Binding-site contacts:
Ligand atom C3 contacts residue ASN1424 of chain 1.D at 3.8 Å.
Ligand atom C4 contacts residue ASN1424 of chain 1.D at 4.2 Å.
Ligand atom O6 contacts residue ARG1373 of chain 1.D at 4.2 Å.
Ligand atom C2 contacts residue ASN1424 of chain 1.D at 2.5 Å.
Ligand atom C1 contacts residue ASN1424 of chain 1.D at 1.4 Å.
Ligand atom O5 contacts residue ASN1424 of chain 1.D at 2.4 Å (h-bond).
Ligand atom C1 contacts residue VAL1422 of chain 1.D at 4.1 Å (hydrophobic).
Ligand atom C8 contacts residue ASN1424 of chain 1.D at 3.6 Å.
Ligand atom C8 contacts residue VAL1422 of chain 1.D at 3.5 Å (hydrophobic).
Ligand atom N2 contacts residue ASN1424 of chain 1.D at 2.9 Å (h-bond).
Ligand atom C5 contacts residue ASN1424 of chain 1.D at 3.7 Å.
Ligand atom O7 contacts residue VAL1422 of chain 1.D at 3.1 Å (h-bond).
Ligand atom C5 contacts residue VAL1422 of chain 1.D at 4.2 Å (hydrophobic).
Ligand atom C7 contacts residue VAL1422 of chain 1.D at 3.7 Å (hydrophobic).
Ligand atom C7 contacts residue ASN1424 of chain 1.D at 3.3 Å.
Ligand atom O5 contacts residue THR1370 of chain 1.D at 4.5 Å.
Ligand atom O7 contacts residue ASN1424 of chain 1.D at 4.0 Å.
Ligand atom C8 contacts residue SER1423 of chain 1.D at 4.2 Å.

Sequence of chain 1.D:
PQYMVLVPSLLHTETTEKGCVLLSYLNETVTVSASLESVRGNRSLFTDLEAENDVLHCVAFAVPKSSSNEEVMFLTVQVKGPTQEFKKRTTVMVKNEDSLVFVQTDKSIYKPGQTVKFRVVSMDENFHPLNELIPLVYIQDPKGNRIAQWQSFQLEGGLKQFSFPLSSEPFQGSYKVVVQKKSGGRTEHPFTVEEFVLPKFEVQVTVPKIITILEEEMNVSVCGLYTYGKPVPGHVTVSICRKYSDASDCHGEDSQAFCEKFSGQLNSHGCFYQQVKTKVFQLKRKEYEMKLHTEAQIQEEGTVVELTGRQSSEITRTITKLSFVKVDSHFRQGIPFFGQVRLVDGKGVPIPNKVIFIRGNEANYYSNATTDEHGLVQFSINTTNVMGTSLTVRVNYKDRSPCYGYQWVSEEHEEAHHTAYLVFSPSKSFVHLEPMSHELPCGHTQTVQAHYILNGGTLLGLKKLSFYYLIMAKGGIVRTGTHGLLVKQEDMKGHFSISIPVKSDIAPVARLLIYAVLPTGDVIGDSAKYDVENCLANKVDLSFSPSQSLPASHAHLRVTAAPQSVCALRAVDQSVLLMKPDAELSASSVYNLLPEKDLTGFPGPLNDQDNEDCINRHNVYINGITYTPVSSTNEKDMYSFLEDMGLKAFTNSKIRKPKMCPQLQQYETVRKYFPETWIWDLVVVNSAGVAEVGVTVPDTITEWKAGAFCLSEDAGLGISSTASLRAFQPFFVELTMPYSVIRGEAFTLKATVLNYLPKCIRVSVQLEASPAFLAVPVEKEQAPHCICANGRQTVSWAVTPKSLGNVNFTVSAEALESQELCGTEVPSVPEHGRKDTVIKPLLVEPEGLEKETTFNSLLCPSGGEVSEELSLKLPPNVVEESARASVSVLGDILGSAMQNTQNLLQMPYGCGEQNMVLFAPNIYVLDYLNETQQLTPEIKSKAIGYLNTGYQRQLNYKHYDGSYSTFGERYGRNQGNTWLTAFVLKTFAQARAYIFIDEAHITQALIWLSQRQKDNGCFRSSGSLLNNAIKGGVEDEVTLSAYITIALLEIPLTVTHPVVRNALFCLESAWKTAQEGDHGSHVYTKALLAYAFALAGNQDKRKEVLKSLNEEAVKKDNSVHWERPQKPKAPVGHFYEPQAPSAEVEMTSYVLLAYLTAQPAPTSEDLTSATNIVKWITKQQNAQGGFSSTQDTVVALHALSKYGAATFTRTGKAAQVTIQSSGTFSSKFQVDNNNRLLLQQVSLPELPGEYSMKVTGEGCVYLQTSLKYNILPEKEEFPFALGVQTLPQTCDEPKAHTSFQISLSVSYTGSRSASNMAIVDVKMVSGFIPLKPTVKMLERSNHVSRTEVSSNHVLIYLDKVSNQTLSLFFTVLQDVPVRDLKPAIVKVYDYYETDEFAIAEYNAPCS

The small molecule below binds the protein below.
Small molecule (SMILES): CC(=O)N[C@@H]1[C@@H](O)[C@H](O)[C@@H](CO)O[C@H]1O